Sequence of chain 5.A:
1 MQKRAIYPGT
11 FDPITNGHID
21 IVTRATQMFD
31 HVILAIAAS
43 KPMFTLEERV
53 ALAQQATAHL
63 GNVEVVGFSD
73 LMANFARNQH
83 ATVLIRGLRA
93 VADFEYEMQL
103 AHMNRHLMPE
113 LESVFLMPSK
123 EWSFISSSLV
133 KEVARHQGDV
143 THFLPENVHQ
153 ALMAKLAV

A small-molecule ligand and the protein it binds are described below.
Small molecule (SMILES): COc1ccc2[nH]c(C)cc2c1

Binding-site contacts:
Ligand atom C5 contacts residue ARG88 of chain 5.A at 3.2 Å.
Ligand atom C8 contacts residue ASN106 of chain 5.A at 4.1 Å.
Ligand atom N3 contacts residue MET74 of chain 5.A at 4.4 Å.
Ligand atom C1 contacts residue DMS1 of chain 5.F at 4.3 Å.
Ligand atom C10 contacts residue THR10 of chain 5.A at 3.8 Å.
Ligand atom C12 contacts residue ASN106 of chain 5.A at 3.5 Å.
Ligand atom C9 contacts residue ARG88 of chain 5.A at 4.4 Å.
Ligand atom C2 contacts residue MET74 of chain 5.A at 4.2 Å (hydrophobic).
Ligand atom O11 contacts residue MET74 of chain 5.A at 3.5 Å.
Ligand atom C4 contacts residue DMS1 of chain 5.F at 3.0 Å.
Ligand atom C12 contacts residue LEU102 of chain 5.A at 3.6 Å (hydrophobic).
Ligand atom C12 contacts residue ARG88 of chain 5.A at 3.4 Å.
Ligand atom C5 contacts residue MET74 of chain 5.A at 4.2 Å (hydrophobic).
Ligand atom C7 contacts residue GLY9 of chain 5.A at 4.0 Å.
Ligand atom O11 contacts residue ARG88 of chain 5.A at 4.3 Å.
Ligand atom C6 contacts residue GLY9 of chain 5.A at 3.7 Å.
Ligand atom O11 contacts residue ASN106 of chain 5.A at 2.8 Å (h-bond).
Ligand atom C9 contacts residue MET74 of chain 5.A at 3.5 Å (hydrophobic).
Ligand atom C2 contacts residue ARG88 of chain 5.A at 3.6 Å.
Ligand atom C7 contacts residue PRO8 of chain 5.A at 4.5 Å (hydrophobic).
Ligand atom C12 contacts residue GLU99 of chain 5.A at 3.6 Å.
Ligand atom C2 contacts residue PRO8 of chain 5.A at 4.1 Å (hydrophobic).
Ligand atom C9 contacts residue LEU102 of chain 5.A at 4.5 Å (hydrophobic).
Ligand atom C6 contacts residue ARG88 of chain 5.A at 3.6 Å.
Ligand atom C8 contacts residue DMS1 of chain 5.F at 3.2 Å.
Ligand atom C10 contacts residue PHE70 of chain 5.A at 4.5 Å (hydrophobic).
Ligand atom C4 contacts residue MET74 of chain 5.A at 3.6 Å (hydrophobic).
Ligand atom C6 contacts residue PRO8 of chain 5.A at 3.7 Å (hydrophobic).
Ligand atom C1 contacts residue MET74 of chain 5.A at 3.9 Å (hydrophobic).
Ligand atom C10 contacts residue ALA37 of chain 5.A at 3.4 Å (hydrophobic).
Ligand atom O11 contacts residue LEU102 of chain 5.A at 4.3 Å.
Ligand atom C5 contacts residue PRO8 of chain 5.A at 3.9 Å (hydrophobic).
Ligand atom C10 contacts residue GLY9 of chain 5.A at 3.4 Å.
Ligand atom O11 contacts residue LEU86 of chain 5.A at 4.2 Å.
Ligand atom C8 contacts residue MET74 of chain 5.A at 3.7 Å (hydrophobic).
Ligand atom C9 contacts residue ASN106 of chain 5.A at 3.8 Å.